A small-molecule ligand and the protein it binds are described below.
Small molecule (SMILES): C[C@@H](O)[C@H](N)C(=O)N[C@@H](CS)C(=O)N1CCC[C@H]1C(N)=O

Sequence of chain 1.B:
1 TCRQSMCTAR

Binding-site contacts:
Ligand atom CB contacts residue ARG220 of chain 1.A at 3.2 Å.
Ligand atom O contacts residue ARG220 of chain 1.A at 3.9 Å.
Ligand atom CD contacts residue ZBR1 of chain 1.G at 4.2 Å.
Ligand atom CA contacts residue GLN4 of chain 1.B at 4.2 Å.
Ligand atom CD contacts residue GLN4 of chain 1.B at 4.3 Å.
Ligand atom CA contacts residue GOL1 of chain 1.H at 4.3 Å.
Ligand atom N contacts residue GLN4 of chain 1.B at 4.4 Å.
Ligand atom CB contacts residue ZBR1 of chain 1.G at 3.0 Å.
Ligand atom CA contacts residue ARG220 of chain 1.A at 4.4 Å.
Ligand atom CA contacts residue ZBR1 of chain 1.G at 3.6 Å.
Ligand atom N contacts residue GOL1 of chain 1.H at 3.9 Å.
Ligand atom CB contacts residue GOL1 of chain 1.H at 4.3 Å.
Ligand atom N contacts residue GLN4 of chain 1.B at 4.2 Å.
Ligand atom O contacts residue GLN4 of chain 1.B at 3.1 Å (h-bond).
Ligand atom CD contacts residue ARG220 of chain 1.A at 3.7 Å.
Ligand atom CG contacts residue ARG220 of chain 1.A at 3.2 Å.
Ligand atom C contacts residue GLN4 of chain 1.B at 4.0 Å.
Ligand atom N contacts residue ARG220 of chain 1.A at 4.4 Å.
Ligand atom SG contacts residue ZBR1 of chain 1.G at 1.8 Å.

Sequence of chain 1.A:
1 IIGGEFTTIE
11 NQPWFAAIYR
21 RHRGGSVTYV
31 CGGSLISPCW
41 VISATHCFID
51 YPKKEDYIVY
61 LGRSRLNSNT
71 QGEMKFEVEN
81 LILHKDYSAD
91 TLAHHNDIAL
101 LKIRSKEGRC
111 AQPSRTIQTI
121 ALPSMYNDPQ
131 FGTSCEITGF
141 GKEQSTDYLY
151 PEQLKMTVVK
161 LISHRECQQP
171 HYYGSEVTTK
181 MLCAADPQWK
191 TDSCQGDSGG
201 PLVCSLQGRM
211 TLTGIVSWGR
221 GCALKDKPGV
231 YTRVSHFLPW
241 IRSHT